Sequence of chain 14.F:
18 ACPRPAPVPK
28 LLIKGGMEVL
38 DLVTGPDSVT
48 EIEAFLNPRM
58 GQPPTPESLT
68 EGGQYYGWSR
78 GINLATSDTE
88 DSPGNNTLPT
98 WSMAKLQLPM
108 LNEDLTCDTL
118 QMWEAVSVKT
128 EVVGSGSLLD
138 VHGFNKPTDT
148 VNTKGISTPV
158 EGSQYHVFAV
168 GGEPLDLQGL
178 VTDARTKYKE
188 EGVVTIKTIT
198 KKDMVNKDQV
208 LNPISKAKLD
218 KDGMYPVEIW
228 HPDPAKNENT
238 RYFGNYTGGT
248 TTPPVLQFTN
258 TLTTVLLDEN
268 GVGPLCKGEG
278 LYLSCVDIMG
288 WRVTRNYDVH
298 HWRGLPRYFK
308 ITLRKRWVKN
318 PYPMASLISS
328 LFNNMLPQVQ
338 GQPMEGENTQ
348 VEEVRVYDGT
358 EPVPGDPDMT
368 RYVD

Sequence of chain 13.F:
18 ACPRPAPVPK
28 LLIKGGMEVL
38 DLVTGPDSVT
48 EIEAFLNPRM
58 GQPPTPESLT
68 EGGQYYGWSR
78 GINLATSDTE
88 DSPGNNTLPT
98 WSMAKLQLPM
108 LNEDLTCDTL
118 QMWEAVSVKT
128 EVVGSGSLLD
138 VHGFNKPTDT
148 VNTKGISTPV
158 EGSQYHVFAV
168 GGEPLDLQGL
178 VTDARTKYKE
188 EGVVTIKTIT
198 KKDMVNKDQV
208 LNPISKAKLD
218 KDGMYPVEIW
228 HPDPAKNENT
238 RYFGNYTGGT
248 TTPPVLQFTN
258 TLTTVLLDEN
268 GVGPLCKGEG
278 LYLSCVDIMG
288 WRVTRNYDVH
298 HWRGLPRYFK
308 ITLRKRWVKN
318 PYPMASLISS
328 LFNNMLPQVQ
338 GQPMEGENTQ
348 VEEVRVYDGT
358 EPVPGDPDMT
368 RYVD

Binding-site contacts:
Ligand atom O1B contacts residue TYR72 of chain 14.F at 4.1 Å.
Ligand atom C7 contacts residue TYR72 of chain 14.F at 4.2 Å (hydrophobic).
Ligand atom O4 contacts residue VAL296 of chain 14.F at 3.8 Å.
Ligand atom N5 contacts residue TYR72 of chain 14.F at 3.1 Å (h-bond).
Ligand atom O10 contacts residue ASN293 of chain 14.F at 3.5 Å (h-bond).
Ligand atom O1A contacts residue ARG77 of chain 14.F at 3.0 Å (salt-bridge).
Ligand atom C4 contacts residue TYR72 of chain 14.F at 3.5 Å (hydrophobic).
Ligand atom O4 contacts residue ASN80 of chain 14.F at 4.2 Å.
Ligand atom O4 contacts residue TYR72 of chain 14.F at 4.3 Å.
Ligand atom O4 contacts residue HIS298 of chain 14.F at 3.1 Å (h-bond).
Ligand atom O3 contacts residue GLY78 of chain 14.F at 3.7 Å.
Ligand atom O8 contacts residue TYR72 of chain 14.F at 4.2 Å.
Ligand atom C3 contacts residue ARG77 of chain 14.F at 3.9 Å.
Ligand atom C3 contacts residue GLY78 of chain 14.F at 4.0 Å.
Ligand atom C6 contacts residue ASN93 of chain 14.F at 3.1 Å.
Ligand atom O3 contacts residue ASN80 of chain 14.F at 4.0 Å.
Ligand atom C3 contacts residue HIS298 of chain 14.F at 4.1 Å.
Ligand atom O4 contacts residue ILE79 of chain 14.F at 3.5 Å (h-bond).
Ligand atom O1B contacts residue ARG77 of chain 14.F at 2.9 Å (salt-bridge).
Ligand atom C6 contacts residue TYR72 of chain 14.F at 3.6 Å (hydrophobic).
Ligand atom C10 contacts residue TYR72 of chain 14.F at 4.1 Å (hydrophobic).
Ligand atom C4 contacts residue HIS298 of chain 14.F at 4.1 Å.
Ligand atom C1 contacts residue ARG77 of chain 14.F at 3.5 Å.
Ligand atom C5 contacts residue ASN93 of chain 14.F at 4.2 Å.
Ligand atom O1A contacts residue GLY78 of chain 14.F at 3.7 Å.
Ligand atom C4 contacts residue VAL296 of chain 14.F at 4.3 Å (hydrophobic).
Ligand atom O6 contacts residue ASN93 of chain 14.F at 2.9 Å (h-bond).
Ligand atom O4 contacts residue GLY78 of chain 14.F at 3.1 Å.
Ligand atom O4 contacts residue THR291 of chain 14.F at 3.3 Å.
Ligand atom C4 contacts residue GLY78 of chain 14.F at 3.4 Å.
Ligand atom C2 contacts residue GLY78 of chain 14.F at 4.2 Å.
Ligand atom O10 contacts residue THR291 of chain 14.F at 3.7 Å.
Ligand atom C11 contacts residue ASP85 of chain 13.F at 3.7 Å.
Ligand atom C6 contacts residue THR94 of chain 14.F at 4.2 Å.
Ligand atom C3 contacts residue GLY78 of chain 14.F at 4.2 Å.
Ligand atom C5 contacts residue TYR72 of chain 14.F at 3.6 Å (hydrophobic).
Ligand atom C1 contacts residue TYR72 of chain 14.F at 3.8 Å (hydrophobic).
Ligand atom O1A contacts residue TYR72 of chain 14.F at 3.2 Å.
Ligand atom O8 contacts residue ARG77 of chain 14.F at 3.9 Å.
Ligand atom C3 contacts residue VAL296 of chain 14.F at 3.5 Å (hydrophobic).

The small molecule below binds the protein below.
Small molecule (SMILES): CC(=O)N[C@H]1[C@H]([C@H](O)[C@H](O)CO)O[C@@](O[C@H]2[C@@H](O)[C@@H](CO)O[C@@H](O[C@H]3[C@H](O)[C@@H](O)[C@H](O)O[C@@H]3CO)[C@@H]2O)(C(=O)O)C[C@@H]1O